Sequence of chain 1.D:
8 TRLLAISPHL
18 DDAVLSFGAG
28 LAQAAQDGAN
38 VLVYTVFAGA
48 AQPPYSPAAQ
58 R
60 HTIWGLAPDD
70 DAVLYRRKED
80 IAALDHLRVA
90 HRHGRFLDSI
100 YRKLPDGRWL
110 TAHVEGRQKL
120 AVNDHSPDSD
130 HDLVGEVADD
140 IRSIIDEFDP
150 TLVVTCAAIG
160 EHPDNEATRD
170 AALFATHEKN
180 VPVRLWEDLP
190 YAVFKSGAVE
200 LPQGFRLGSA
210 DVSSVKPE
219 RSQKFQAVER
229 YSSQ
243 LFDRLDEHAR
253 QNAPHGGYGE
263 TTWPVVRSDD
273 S

A protein and the small-molecule ligand that binds it are described below.
Small molecule (SMILES): N[C@@H]1[C@@H](O)[C@H](O)[C@@H](CO)O[C@H]1O

Binding-site contacts:
Ligand atom O6 contacts residue ASP163 of chain 1.D at 3.7 Å.
Ligand atom O4 contacts residue ASP97 of chain 1.D at 2.6 Å (salt-bridge).
Ligand atom N2 contacts residue OMY6 of chain 1.H at 3.4 Å (h-bond).
Ligand atom C6 contacts residue ILE99 of chain 1.D at 3.8 Å (hydrophobic).
Ligand atom O6 contacts residue ASP97 of chain 1.D at 2.6 Å (salt-bridge).
Ligand atom C1 contacts residue GHP4 of chain 1.H at 1.5 Å.
Ligand atom O4 contacts residue ARG75 of chain 1.D at 2.7 Å (salt-bridge).
Ligand atom O6 contacts residue HIS16 of chain 1.D at 3.7 Å.
Ligand atom C6 contacts residue SER98 of chain 1.D at 3.4 Å.
Ligand atom C2 contacts residue T551 of chain 1.X at 2.5 Å.
Ligand atom C5 contacts residue GHP4 of chain 1.H at 3.6 Å.
Ligand atom C4 contacts residue ASP97 of chain 1.D at 3.6 Å.
Ligand atom C5 contacts residue ASP97 of chain 1.D at 4.0 Å.
Ligand atom C1 contacts residue HIS161 of chain 1.D at 3.9 Å.
Ligand atom C3 contacts residue ARG75 of chain 1.D at 4.0 Å.
Ligand atom C1 contacts residue T551 of chain 1.X at 3.4 Å.
Ligand atom C5 contacts residue HIS161 of chain 1.D at 3.9 Å.
Ligand atom O3 contacts residue HIS16 of chain 1.D at 3.6 Å.
Ligand atom O3 contacts residue T551 of chain 1.X at 3.8 Å.
Ligand atom O5 contacts residue HIS161 of chain 1.D at 3.0 Å.
Ligand atom C2 contacts residue OMY6 of chain 1.H at 4.0 Å.
Ligand atom C4 contacts residue ARG75 of chain 1.D at 3.9 Å.
Ligand atom C2 contacts residue GHP4 of chain 1.H at 2.4 Å.
Ligand atom N2 contacts residue T551 of chain 1.X at 1.4 Å.
Ligand atom O5 contacts residue 3MY2 of chain 1.H at 3.1 Å (h-bond).
Ligand atom C6 contacts residue HIS161 of chain 1.D at 3.9 Å.
Ligand atom N2 contacts residue TYR190 of chain 1.D at 4.2 Å.
Ligand atom C3 contacts residue GHP4 of chain 1.H at 3.7 Å.
Ligand atom O6 contacts residue SER98 of chain 1.D at 2.7 Å (h-bond).
Ligand atom O6 contacts residue HIS161 of chain 1.D at 3.1 Å.
Ligand atom C4 contacts residue GHP4 of chain 1.H at 4.1 Å.
Ligand atom N2 contacts residue GHP4 of chain 1.H at 2.8 Å (h-bond).
Ligand atom O3 contacts residue ARG75 of chain 1.D at 3.1 Å (salt-bridge).
Ligand atom C4 contacts residue HIS16 of chain 1.D at 4.0 Å.
Ligand atom O5 contacts residue GHP4 of chain 1.H at 2.3 Å (h-bond).
Ligand atom C3 contacts residue T551 of chain 1.X at 3.7 Å.
Ligand atom C6 contacts residue ASP97 of chain 1.D at 3.4 Å.
Ligand atom O4 contacts residue TRP63 of chain 1.D at 3.4 Å.
Ligand atom C1 contacts residue OMY6 of chain 1.H at 3.2 Å.
Ligand atom C1 contacts residue 3MY2 of chain 1.H at 3.6 Å.